Sequence of chain 1.B:
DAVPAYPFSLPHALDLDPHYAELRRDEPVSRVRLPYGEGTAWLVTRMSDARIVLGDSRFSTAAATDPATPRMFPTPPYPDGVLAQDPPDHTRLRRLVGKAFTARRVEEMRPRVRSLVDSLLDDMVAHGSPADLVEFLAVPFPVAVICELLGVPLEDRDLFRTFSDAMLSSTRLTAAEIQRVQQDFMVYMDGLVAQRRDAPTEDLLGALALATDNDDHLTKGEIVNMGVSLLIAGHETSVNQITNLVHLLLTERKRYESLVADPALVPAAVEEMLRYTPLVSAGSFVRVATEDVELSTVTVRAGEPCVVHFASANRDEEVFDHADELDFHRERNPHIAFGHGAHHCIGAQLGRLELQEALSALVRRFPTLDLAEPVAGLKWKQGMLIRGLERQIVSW

A small-molecule ligand and the protein it binds are described below.
Small molecule (SMILES): CC[C@H]1OC(=O)[C@H](C)[C@@H](O)[C@H](C)[C@@H](O)[C@@H](C)C[C@@H](C)C(=O)[C@H](C)[C@@H](O)[C@H]1C

Binding-site contacts:
Ligand atom O16 contacts residue LEU387 of chain 1.B at 3.6 Å.
Ligand atom C1 contacts residue LEU387 of chain 1.B at 4.2 Å (hydrophobic).
Ligand atom C15 contacts residue PHE287 of chain 1.B at 3.7 Å (hydrophobic).
Ligand atom C6 contacts residue LEU85 of chain 1.B at 4.0 Å (hydrophobic).
Ligand atom C15 contacts residue MET74 of chain 1.B at 4.0 Å (hydrophobic).
Ligand atom O24 contacts residue LEU85 of chain 1.B at 3.7 Å.
Ligand atom O21 contacts residue GOL1 of chain 1.T at 2.8 Å (h-bond).
Ligand atom C9 contacts residue HEM1 of chain 1.R at 3.8 Å.
Ligand atom C18 contacts residue FMT1 of chain 1.Z at 3.9 Å.
Ligand atom O17 contacts residue LEU85 of chain 1.B at 3.6 Å.
Ligand atom O17 contacts residue PHE287 of chain 1.B at 3.8 Å.
Ligand atom C3 contacts residue FMT1 of chain 1.Z at 3.6 Å.
Ligand atom C18 contacts residue LEU387 of chain 1.B at 4.0 Å (hydrophobic).
Ligand atom C23 contacts residue THR239 of chain 1.B at 3.6 Å.
Ligand atom C20 contacts residue MET169 of chain 1.B at 3.6 Å (hydrophobic).
Ligand atom C25 contacts residue HEM1 of chain 1.R at 3.6 Å.
Ligand atom C15 contacts residue SER286 of chain 1.B at 3.5 Å.
Ligand atom O17 contacts residue PHE75 of chain 1.B at 4.2 Å.
Ligand atom C20 contacts residue LEU170 of chain 1.B at 3.6 Å (hydrophobic).
Ligand atom C27 contacts residue ILE388 of chain 1.B at 3.8 Å (hydrophobic).
Ligand atom C14 contacts residue VAL282 of chain 1.B at 4.1 Å (hydrophobic).
Ligand atom C25 contacts residue VAL282 of chain 1.B at 4.1 Å (hydrophobic).
Ligand atom O19 contacts residue FMT1 of chain 1.AA at 4.1 Å.
Ligand atom C5 contacts residue GOL1 of chain 1.T at 3.5 Å.
Ligand atom C7 contacts residue ALA235 of chain 1.B at 4.1 Å (hydrophobic).
Ligand atom O19 contacts residue GOL1 of chain 1.T at 3.7 Å.
Ligand atom O26 contacts residue LEU85 of chain 1.B at 3.6 Å.
Ligand atom O26 contacts residue HEM1 of chain 1.R at 3.8 Å.
Ligand atom O24 contacts residue HEM1 of chain 1.R at 3.3 Å.
Ligand atom C22 contacts residue LEU85 of chain 1.B at 4.0 Å (hydrophobic).
Ligand atom C23 contacts residue HEM1 of chain 1.R at 4.1 Å.
Ligand atom C2 contacts residue LEU387 of chain 1.B at 3.9 Å (hydrophobic).
Ligand atom C22 contacts residue GOL1 of chain 1.T at 4.1 Å.
Ligand atom C8 contacts residue ALA235 of chain 1.B at 4.0 Å (hydrophobic).
Ligand atom C8 contacts residue HEM1 of chain 1.R at 3.9 Å.
Ligand atom C18 contacts residue PHE75 of chain 1.B at 3.5 Å (hydrophobic).
Ligand atom O21 contacts residue ILE234 of chain 1.B at 3.7 Å.
Ligand atom C23 contacts residue ALA235 of chain 1.B at 3.9 Å (hydrophobic).
Ligand atom C14 contacts residue LEU387 of chain 1.B at 4.1 Å (hydrophobic).
Ligand atom O19 contacts residue FMT1 of chain 1.Z at 2.8 Å (h-bond).